Binding-site contacts:
Ligand atom C4 contacts residue LEU911 of chain 1.B at 4.4 Å (hydrophobic).
Ligand atom C1 contacts residue GLN1060 of chain 1.B at 4.5 Å.
Ligand atom C7 contacts residue ASN706 of chain 1.B at 3.1 Å.
Ligand atom O7 contacts residue GLN1060 of chain 1.B at 3.8 Å.
Ligand atom C4 contacts residue ASN706 of chain 1.B at 4.2 Å.
Ligand atom O6 contacts residue GLN915 of chain 1.B at 3.5 Å (h-bond).
Ligand atom C3 contacts residue ASN706 of chain 1.B at 3.8 Å.
Ligand atom O7 contacts residue ASN706 of chain 1.B at 3.4 Å (h-bond).
Ligand atom O5 contacts residue GLN1060 of chain 1.B at 4.2 Å.
Ligand atom C3 contacts residue LEU911 of chain 1.B at 3.9 Å (hydrophobic).
Ligand atom C5 contacts residue ASN706 of chain 1.B at 3.7 Å.
Ligand atom C2 contacts residue ASN706 of chain 1.B at 2.5 Å.
Ligand atom C5 contacts residue LEU911 of chain 1.B at 4.3 Å (hydrophobic).
Ligand atom C8 contacts residue THR705 of chain 1.B at 4.1 Å.
Ligand atom O5 contacts residue ASN706 of chain 1.B at 2.4 Å (h-bond).
Ligand atom N2 contacts residue ASN706 of chain 1.B at 2.9 Å (h-bond).
Ligand atom O4 contacts residue LEU911 of chain 1.B at 4.2 Å.
Ligand atom C8 contacts residue ASN706 of chain 1.B at 3.9 Å.
Ligand atom C1 contacts residue ASN706 of chain 1.B at 1.4 Å.

Sequence of chain 1.B:
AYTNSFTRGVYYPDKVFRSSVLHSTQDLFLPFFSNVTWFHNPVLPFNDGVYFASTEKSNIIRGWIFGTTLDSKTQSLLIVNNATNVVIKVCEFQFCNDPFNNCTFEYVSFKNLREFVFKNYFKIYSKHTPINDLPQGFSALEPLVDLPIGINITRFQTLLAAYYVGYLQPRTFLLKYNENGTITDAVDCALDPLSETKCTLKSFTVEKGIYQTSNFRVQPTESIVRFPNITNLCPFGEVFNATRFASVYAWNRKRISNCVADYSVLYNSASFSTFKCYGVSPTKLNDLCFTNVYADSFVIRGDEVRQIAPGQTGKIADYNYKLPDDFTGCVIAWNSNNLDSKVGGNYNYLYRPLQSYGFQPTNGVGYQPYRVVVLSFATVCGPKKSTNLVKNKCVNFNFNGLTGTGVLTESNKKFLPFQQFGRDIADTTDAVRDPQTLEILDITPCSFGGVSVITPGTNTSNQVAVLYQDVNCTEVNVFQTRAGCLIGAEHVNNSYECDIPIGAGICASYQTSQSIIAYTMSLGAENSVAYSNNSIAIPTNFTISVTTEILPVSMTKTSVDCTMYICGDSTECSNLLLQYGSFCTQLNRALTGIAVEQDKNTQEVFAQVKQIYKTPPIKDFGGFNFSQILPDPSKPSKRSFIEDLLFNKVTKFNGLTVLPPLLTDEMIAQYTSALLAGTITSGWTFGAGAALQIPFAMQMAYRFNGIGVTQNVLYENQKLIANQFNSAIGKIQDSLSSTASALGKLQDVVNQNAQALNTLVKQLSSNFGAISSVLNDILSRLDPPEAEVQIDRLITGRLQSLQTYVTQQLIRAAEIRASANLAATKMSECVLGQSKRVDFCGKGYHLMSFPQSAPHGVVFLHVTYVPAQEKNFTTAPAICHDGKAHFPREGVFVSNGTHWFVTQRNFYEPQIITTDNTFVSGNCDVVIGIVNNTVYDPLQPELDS

A protein and the small-molecule ligand that binds it are described below.
Small molecule (SMILES): CC(=O)N[C@@H]1[C@@H](O)[C@H](O)[C@@H](CO)O[C@H]1O